Binding-site contacts:
Ligand atom C3 contacts residue ASN346 of chain 1.C at 3.4 Å.
Ligand atom O7 contacts residue GLY347 of chain 1.C at 4.2 Å.
Ligand atom O5 contacts residue ASN346 of chain 1.C at 2.4 Å (h-bond).
Ligand atom C7 contacts residue ASN346 of chain 1.C at 4.1 Å.
Ligand atom N2 contacts residue ASN346 of chain 1.C at 3.5 Å (h-bond).
Ligand atom C6 contacts residue HIS349 of chain 1.C at 4.1 Å.
Ligand atom O3 contacts residue ASN346 of chain 1.C at 3.2 Å (h-bond).
Ligand atom C7 contacts residue GLY347 of chain 1.C at 4.5 Å.
Ligand atom O5 contacts residue ILE351 of chain 1.C at 3.0 Å.
Ligand atom C4 contacts residue ASN346 of chain 1.C at 4.2 Å.
Ligand atom C5 contacts residue HIS349 of chain 1.C at 3.9 Å.
Ligand atom O5 contacts residue HIS349 of chain 1.C at 4.3 Å.
Ligand atom C6 contacts residue ILE351 of chain 1.C at 3.8 Å (hydrophobic).
Ligand atom C1 contacts residue ASN346 of chain 1.C at 1.4 Å.
Ligand atom O3 contacts residue ILE351 of chain 1.C at 4.0 Å.
Ligand atom C2 contacts residue ASN346 of chain 1.C at 2.4 Å.
Ligand atom C8 contacts residue THR348 of chain 1.C at 4.0 Å.
Ligand atom C5 contacts residue ASN346 of chain 1.C at 3.7 Å.
Ligand atom O7 contacts residue ASN346 of chain 1.C at 3.9 Å.
Ligand atom C5 contacts residue ILE351 of chain 1.C at 4.0 Å (hydrophobic).
Ligand atom C1 contacts residue ILE351 of chain 1.C at 3.9 Å (hydrophobic).
Ligand atom O6 contacts residue HIS349 of chain 1.C at 3.6 Å.

Sequence of chain 1.C:
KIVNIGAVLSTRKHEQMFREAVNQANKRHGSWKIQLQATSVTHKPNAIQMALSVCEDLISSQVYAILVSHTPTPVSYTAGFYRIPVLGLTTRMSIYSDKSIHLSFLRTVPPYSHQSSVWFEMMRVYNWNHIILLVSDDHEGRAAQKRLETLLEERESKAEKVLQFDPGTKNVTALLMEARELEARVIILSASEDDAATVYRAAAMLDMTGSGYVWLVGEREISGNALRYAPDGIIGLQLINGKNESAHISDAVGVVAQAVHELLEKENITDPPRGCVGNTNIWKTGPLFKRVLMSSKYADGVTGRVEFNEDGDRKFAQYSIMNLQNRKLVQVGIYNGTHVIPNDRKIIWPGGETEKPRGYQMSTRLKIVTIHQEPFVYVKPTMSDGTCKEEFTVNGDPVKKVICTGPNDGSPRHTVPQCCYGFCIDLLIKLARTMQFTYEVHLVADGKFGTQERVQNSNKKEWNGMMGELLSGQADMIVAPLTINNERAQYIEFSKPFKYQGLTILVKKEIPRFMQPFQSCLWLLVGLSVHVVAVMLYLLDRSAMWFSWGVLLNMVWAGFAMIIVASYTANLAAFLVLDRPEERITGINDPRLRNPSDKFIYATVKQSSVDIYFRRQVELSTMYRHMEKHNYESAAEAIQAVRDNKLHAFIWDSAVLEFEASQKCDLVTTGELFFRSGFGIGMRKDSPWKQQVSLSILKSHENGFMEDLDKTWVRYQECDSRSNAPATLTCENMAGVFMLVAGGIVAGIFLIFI

This protein binds this small molecule.
Small molecule (SMILES): CC(=O)N[C@H]1[C@H](O[C@H]2[C@H](O)[C@@H](NC(C)=O)CO[C@@H]2CO)O[C@H](CO)[C@@H](O)[C@@H]1O